Sequence of chain 6.C:
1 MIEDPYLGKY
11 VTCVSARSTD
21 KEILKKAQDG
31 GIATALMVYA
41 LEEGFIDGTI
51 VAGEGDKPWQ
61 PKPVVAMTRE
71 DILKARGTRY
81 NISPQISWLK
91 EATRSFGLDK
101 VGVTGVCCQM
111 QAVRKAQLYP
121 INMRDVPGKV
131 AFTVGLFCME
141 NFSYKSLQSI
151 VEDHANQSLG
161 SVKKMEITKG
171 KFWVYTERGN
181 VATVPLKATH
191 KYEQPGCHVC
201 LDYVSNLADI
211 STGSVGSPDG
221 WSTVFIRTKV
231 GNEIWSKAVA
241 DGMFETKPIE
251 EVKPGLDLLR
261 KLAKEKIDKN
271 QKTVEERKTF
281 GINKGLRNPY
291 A

Binding-site contacts:
Ligand atom C4 contacts residue PHE257 of chain 6.A at 4.4 Å (hydrophobic).
Ligand atom C1 contacts residue ARG114 of chain 6.C at 4.3 Å.
Ligand atom C4 contacts residue SER261 of chain 6.A at 3.5 Å.
Ligand atom C4 contacts residue GLU258 of chain 6.A at 3.8 Å.
Ligand atom O5 contacts residue PHE257 of chain 6.A at 4.5 Å.
Ligand atom C1 contacts residue VAL130 of chain 6.C at 3.7 Å (hydrophobic).
Ligand atom O5 contacts residue ARG114 of chain 6.C at 4.1 Å.
Ligand atom C1 contacts residue GLN117 of chain 6.C at 3.3 Å.
Ligand atom C2 contacts residue ARG114 of chain 6.C at 4.0 Å.
Ligand atom C2 contacts residue GLN117 of chain 6.C at 3.6 Å.
Ligand atom O5 contacts residue GLN117 of chain 6.C at 2.9 Å (h-bond).
Ligand atom O5 contacts residue SER261 of chain 6.A at 4.0 Å.

This protein binds this small molecule.
Small molecule (SMILES): C[C@@H](O)[C@@H](C)O

Sequence of chain 6.A:
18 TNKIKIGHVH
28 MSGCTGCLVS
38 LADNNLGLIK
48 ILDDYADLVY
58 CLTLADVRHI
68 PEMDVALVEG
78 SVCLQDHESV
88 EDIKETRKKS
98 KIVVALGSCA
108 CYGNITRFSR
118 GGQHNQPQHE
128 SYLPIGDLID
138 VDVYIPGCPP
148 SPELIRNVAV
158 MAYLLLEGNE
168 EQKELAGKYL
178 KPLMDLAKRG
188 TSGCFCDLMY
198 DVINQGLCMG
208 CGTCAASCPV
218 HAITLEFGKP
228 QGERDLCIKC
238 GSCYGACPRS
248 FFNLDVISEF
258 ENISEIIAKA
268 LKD